Binding-site contacts:
Ligand atom O5 contacts residue ASN241 of chain 4.A at 2.5 Å (h-bond).
Ligand atom C6 contacts residue LYS248 of chain 4.A at 4.5 Å.
Ligand atom O3 contacts residue PRO281 of chain 4.A at 3.7 Å.
Ligand atom C5 contacts residue ASN245 of chain 4.A at 3.6 Å.
Ligand atom C5 contacts residue ASN245 of chain 4.A at 3.9 Å.
Ligand atom O5 contacts residue LYS248 of chain 4.A at 4.1 Å.
Ligand atom C8 contacts residue ASN241 of chain 4.A at 4.2 Å.
Ligand atom C5 contacts residue ASN241 of chain 4.A at 3.8 Å.
Ligand atom O3 contacts residue PHE278 of chain 4.A at 3.2 Å (h-bond).
Ligand atom O2 contacts residue PRO281 of chain 4.A at 3.8 Å.
Ligand atom C6 contacts residue LYS248 of chain 4.A at 4.2 Å.
Ligand atom C4 contacts residue ASN241 of chain 4.A at 4.3 Å.
Ligand atom C4 contacts residue PHE278 of chain 4.A at 3.2 Å (hydrophobic).
Ligand atom C1 contacts residue ASN241 of chain 4.A at 1.5 Å.
Ligand atom C3 contacts residue PRO281 of chain 4.A at 4.4 Å (hydrophobic).
Ligand atom O6 contacts residue ASN245 of chain 4.A at 3.9 Å.
Ligand atom C3 contacts residue ASN241 of chain 4.A at 3.8 Å.
Ligand atom C6 contacts residue LEU249 of chain 4.A at 4.1 Å (hydrophobic).
Ligand atom C7 contacts residue ASN241 of chain 4.A at 3.4 Å.
Ligand atom O4 contacts residue PHE278 of chain 4.A at 3.6 Å (h-bond).
Ligand atom O7 contacts residue ASN241 of chain 4.A at 3.2 Å (h-bond).
Ligand atom O5 contacts residue ASN245 of chain 4.A at 2.8 Å (h-bond).
Ligand atom C3 contacts residue PHE278 of chain 4.A at 3.6 Å (hydrophobic).
Ligand atom O3 contacts residue VAL280 of chain 4.A at 4.1 Å.
Ligand atom C1 contacts residue ASN245 of chain 4.A at 3.5 Å.
Ligand atom C2 contacts residue ASN241 of chain 4.A at 2.5 Å.
Ligand atom C5 contacts residue PHE278 of chain 4.A at 4.5 Å (hydrophobic).
Ligand atom O5 contacts residue ASN245 of chain 4.A at 4.0 Å.
Ligand atom C6 contacts residue ASN245 of chain 4.A at 3.9 Å.
Ligand atom C6 contacts residue ASN245 of chain 4.A at 3.4 Å.
Ligand atom N2 contacts residue ASN241 of chain 4.A at 2.9 Å (h-bond).

Sequence of chain 4.A:
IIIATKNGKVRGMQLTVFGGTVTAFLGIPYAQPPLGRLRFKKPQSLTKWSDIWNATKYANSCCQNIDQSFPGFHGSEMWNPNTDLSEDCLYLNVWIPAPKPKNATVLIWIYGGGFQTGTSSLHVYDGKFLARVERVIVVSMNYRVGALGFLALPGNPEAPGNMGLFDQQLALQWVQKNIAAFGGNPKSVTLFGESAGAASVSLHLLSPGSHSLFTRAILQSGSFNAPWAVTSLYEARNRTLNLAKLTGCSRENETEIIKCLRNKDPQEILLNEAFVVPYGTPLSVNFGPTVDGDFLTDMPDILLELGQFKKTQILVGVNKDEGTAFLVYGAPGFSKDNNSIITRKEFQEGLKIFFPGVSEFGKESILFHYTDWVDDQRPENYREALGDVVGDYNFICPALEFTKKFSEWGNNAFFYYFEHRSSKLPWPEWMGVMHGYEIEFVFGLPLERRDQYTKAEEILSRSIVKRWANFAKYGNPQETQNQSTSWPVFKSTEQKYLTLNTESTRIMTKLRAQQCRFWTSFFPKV

A protein and the small-molecule ligand that binds it are described below.
Small molecule (SMILES): CC(=O)N[C@H]1CO[C@H](CO[C@@H]2O[C@@H](C)[C@@H](O)[C@@H](O)[C@@H]2O)[C@@H](O)[C@@H]1O